This small molecule binds to this protein.
Small molecule (SMILES): Cn1nc(C(F)(F)F)cc1[B-](O)(O)c1cc(C(F)(F)F)nn1C

Sequence of chain 1.A:
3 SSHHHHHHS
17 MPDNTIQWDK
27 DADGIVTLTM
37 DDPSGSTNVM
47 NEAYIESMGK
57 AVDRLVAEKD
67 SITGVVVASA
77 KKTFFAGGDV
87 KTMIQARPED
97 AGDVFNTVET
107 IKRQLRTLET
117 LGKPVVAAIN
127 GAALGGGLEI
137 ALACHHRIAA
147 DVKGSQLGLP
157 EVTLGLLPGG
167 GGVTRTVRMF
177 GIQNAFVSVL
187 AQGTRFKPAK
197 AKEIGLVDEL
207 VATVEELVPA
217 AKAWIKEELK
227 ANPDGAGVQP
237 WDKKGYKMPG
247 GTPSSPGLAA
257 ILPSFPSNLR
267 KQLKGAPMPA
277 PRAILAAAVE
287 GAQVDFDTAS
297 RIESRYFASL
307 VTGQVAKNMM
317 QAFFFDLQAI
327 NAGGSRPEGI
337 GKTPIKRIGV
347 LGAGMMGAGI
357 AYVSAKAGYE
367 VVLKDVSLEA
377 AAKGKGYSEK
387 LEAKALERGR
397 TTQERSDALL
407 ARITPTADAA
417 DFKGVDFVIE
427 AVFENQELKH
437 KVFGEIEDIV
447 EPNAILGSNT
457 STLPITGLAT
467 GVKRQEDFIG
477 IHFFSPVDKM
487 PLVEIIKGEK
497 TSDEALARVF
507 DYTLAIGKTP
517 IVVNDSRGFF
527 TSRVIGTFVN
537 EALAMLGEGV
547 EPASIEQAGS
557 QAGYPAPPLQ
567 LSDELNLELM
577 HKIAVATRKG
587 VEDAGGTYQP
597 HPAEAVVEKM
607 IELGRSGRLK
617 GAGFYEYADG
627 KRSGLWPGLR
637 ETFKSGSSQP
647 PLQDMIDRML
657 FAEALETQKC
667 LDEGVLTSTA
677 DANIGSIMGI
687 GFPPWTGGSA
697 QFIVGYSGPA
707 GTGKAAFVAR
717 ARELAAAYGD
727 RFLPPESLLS

Binding-site contacts:
Ligand atom C7 contacts residue HIS7 of chain 1.A at 3.8 Å.
Ligand atom F4 contacts residue YLZ1 of chain 1.L at 3.3 Å.
Ligand atom O1 contacts residue GLU48 of chain 1.A at 2.9 Å (salt-bridge).
Ligand atom C8 contacts residue HIS7 of chain 1.A at 2.7 Å.
Ligand atom F3 contacts residue GLU48 of chain 1.A at 3.2 Å.
Ligand atom F2 contacts residue ILE51 of chain 1.A at 3.7 Å.
Ligand atom O1 contacts residue HIS7 of chain 1.A at 2.5 Å (h-bond).
Ligand atom N4 contacts residue ASP99 of chain 1.A at 3.5 Å.
Ligand atom C3 contacts residue HIS7 of chain 1.A at 2.6 Å.
Ligand atom C5 contacts residue THR88 of chain 1.A at 3.8 Å.
Ligand atom F6 contacts residue ASP99 of chain 1.A at 3.1 Å.
Ligand atom N3 contacts residue HIS7 of chain 1.A at 3.4 Å (h-bond).
Ligand atom F3 contacts residue ASN47 of chain 1.A at 2.9 Å.
Ligand atom F1 contacts residue ASP85 of chain 1.A at 3.4 Å.
Ligand atom C9 contacts residue ASP99 of chain 1.A at 3.9 Å.
Ligand atom C4 contacts residue MET46 of chain 1.A at 3.5 Å (hydrophobic).
Ligand atom F6 contacts residue VAL100 of chain 1.A at 2.9 Å.
Ligand atom F2 contacts residue YLZ1 of chain 1.L at 3.1 Å.
Ligand atom F3 contacts residue MET46 of chain 1.A at 3.0 Å.
Ligand atom F1 contacts residue MET46 of chain 1.A at 3.0 Å.
Ligand atom N1 contacts residue GLU48 of chain 1.A at 3.9 Å.
Ligand atom C7 contacts residue YLZ1 of chain 1.L at 3.4 Å.
Ligand atom F1 contacts residue YLZ1 of chain 1.L at 3.2 Å.
Ligand atom F3 contacts residue ILE51 of chain 1.A at 3.2 Å.
Ligand atom N1 contacts residue HIS7 of chain 1.A at 3.9 Å.
Ligand atom F2 contacts residue THR103 of chain 1.A at 3.8 Å.
Ligand atom F4 contacts residue THR88 of chain 1.A at 3.5 Å.
Ligand atom N1 contacts residue THR88 of chain 1.A at 3.9 Å.
Ligand atom C2 contacts residue THR103 of chain 1.A at 3.7 Å.
Ligand atom F5 contacts residue ASP99 of chain 1.A at 3.7 Å.
Ligand atom F2 contacts residue MET46 of chain 1.A at 3.7 Å.
Ligand atom F5 contacts residue ASP96 of chain 1.A at 3.8 Å.
Ligand atom C4 contacts residue YLZ1 of chain 1.L at 3.8 Å.
Ligand atom C10 contacts residue HIS7 of chain 1.A at 3.6 Å.
Ligand atom B1 contacts residue HIS7 of chain 1.A at 1.6 Å.
Ligand atom N2 contacts residue THR88 of chain 1.A at 3.6 Å (h-bond).
Ligand atom C5 contacts residue GLU48 of chain 1.A at 3.3 Å.
Ligand atom F1 contacts residue ASN47 of chain 1.A at 3.8 Å.
Ligand atom C7 contacts residue THR103 of chain 1.A at 3.7 Å.
Ligand atom C2 contacts residue HIS7 of chain 1.A at 3.1 Å.